Binding-site contacts:
Ligand atom O5 contacts residue ASN616 of chain 1.A at 4.2 Å.
Ligand atom C7 contacts residue ASN616 of chain 1.A at 2.8 Å.
Ligand atom C1 contacts residue ASN616 of chain 1.A at 3.1 Å.
Ligand atom C3 contacts residue ASN616 of chain 1.A at 4.4 Å.
Ligand atom O7 contacts residue ASN616 of chain 1.A at 2.4 Å (h-bond).
Ligand atom N2 contacts residue ASN616 of chain 1.A at 3.4 Å (h-bond).
Ligand atom C8 contacts residue ASN616 of chain 1.A at 3.6 Å.
Ligand atom C2 contacts residue ASN616 of chain 1.A at 3.7 Å.

Sequence of chain 1.A:
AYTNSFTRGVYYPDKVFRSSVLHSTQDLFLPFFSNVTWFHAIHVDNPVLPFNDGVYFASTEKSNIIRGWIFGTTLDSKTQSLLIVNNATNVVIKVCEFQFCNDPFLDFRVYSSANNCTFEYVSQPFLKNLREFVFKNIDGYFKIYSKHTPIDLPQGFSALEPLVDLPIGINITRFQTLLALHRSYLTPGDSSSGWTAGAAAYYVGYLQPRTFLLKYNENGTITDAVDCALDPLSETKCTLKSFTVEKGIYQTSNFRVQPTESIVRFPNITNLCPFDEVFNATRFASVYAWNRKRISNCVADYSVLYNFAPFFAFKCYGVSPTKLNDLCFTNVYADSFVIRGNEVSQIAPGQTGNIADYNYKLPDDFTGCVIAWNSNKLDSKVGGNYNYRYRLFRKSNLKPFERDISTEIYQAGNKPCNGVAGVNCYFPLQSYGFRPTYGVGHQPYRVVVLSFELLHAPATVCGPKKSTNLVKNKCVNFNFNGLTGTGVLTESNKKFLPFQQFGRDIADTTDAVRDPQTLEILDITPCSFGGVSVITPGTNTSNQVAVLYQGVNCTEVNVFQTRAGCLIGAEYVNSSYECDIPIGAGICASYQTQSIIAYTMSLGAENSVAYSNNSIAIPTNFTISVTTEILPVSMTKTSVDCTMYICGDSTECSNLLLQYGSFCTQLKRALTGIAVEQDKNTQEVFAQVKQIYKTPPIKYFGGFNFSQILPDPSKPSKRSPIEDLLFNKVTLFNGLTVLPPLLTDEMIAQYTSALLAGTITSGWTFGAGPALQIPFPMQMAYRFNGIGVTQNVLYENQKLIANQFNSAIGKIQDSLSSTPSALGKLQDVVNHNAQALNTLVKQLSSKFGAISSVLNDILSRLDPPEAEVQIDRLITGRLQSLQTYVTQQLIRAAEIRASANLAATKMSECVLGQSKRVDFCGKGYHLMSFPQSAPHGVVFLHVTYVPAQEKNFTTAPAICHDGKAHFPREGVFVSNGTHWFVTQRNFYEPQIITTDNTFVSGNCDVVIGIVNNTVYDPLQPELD

This protein binds this small molecule.
Small molecule (SMILES): CC(=O)N[C@@H]1[C@@H](O)[C@H](O)[C@@H](CO)O[C@H]1O